This protein binds this small molecule.
Small molecule (SMILES): CC(=O)N[C@@H]1[C@@H](O)[C@H](O)[C@@H](CO)O[C@H]1O

Sequence of chain 1.A:
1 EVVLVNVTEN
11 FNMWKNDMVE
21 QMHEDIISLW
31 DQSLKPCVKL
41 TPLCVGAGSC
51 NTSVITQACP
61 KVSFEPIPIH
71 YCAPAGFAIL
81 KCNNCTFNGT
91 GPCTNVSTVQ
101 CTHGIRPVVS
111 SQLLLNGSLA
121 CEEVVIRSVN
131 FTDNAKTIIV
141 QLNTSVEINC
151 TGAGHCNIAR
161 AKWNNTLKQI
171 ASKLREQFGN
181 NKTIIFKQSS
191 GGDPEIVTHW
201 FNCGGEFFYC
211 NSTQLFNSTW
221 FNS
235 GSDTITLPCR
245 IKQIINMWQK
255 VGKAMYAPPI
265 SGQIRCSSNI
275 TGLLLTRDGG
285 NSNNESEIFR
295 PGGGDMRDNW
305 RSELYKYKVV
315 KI

Binding-site contacts:
Ligand atom O7 contacts residue LYS168 of chain 1.A at 3.0 Å (salt-bridge).
Ligand atom N2 contacts residue ASN164 of chain 1.A at 3.2 Å (h-bond).
Ligand atom O5 contacts residue ASN164 of chain 1.A at 2.4 Å (h-bond).
Ligand atom C7 contacts residue ASN164 of chain 1.A at 4.5 Å.
Ligand atom O7 contacts residue TRP220 of chain 1.A at 4.0 Å.
Ligand atom C8 contacts residue LYS168 of chain 1.A at 3.4 Å.
Ligand atom N2 contacts residue LYS168 of chain 1.A at 4.2 Å.
Ligand atom C2 contacts residue ASN164 of chain 1.A at 2.5 Å.
Ligand atom O6 contacts residue ARG160 of chain 1.A at 4.2 Å.
Ligand atom C1 contacts residue ASN164 of chain 1.A at 1.4 Å.
Ligand atom C1 contacts residue TRP220 of chain 1.A at 4.2 Å (hydrophobic).
Ligand atom C7 contacts residue LYS168 of chain 1.A at 3.3 Å.
Ligand atom N2 contacts residue TRP220 of chain 1.A at 3.8 Å.
Ligand atom C4 contacts residue ASN164 of chain 1.A at 4.3 Å.
Ligand atom C3 contacts residue ASN164 of chain 1.A at 3.8 Å.
Ligand atom C5 contacts residue ASN164 of chain 1.A at 3.6 Å.
Ligand atom O6 contacts residue ASN164 of chain 1.A at 4.5 Å.
Ligand atom C7 contacts residue TRP220 of chain 1.A at 4.3 Å (hydrophobic).
Ligand atom C2 contacts residue TRP220 of chain 1.A at 4.0 Å (hydrophobic).